Binding-site contacts:
Ligand atom CAI contacts residue LYS219 of chain 2.A at 3.9 Å.
Ligand atom CBH contacts residue LYS219 of chain 2.A at 3.8 Å.
Ligand atom CBC contacts residue LYS219 of chain 2.A at 3.7 Å.
Ligand atom CBM contacts residue LYS219 of chain 2.A at 4.1 Å.
Ligand atom CBU contacts residue LYS219 of chain 2.A at 4.0 Å.
Ligand atom CAF contacts residue LYS219 of chain 2.A at 3.6 Å.
Ligand atom OAE contacts residue LYS219 of chain 2.A at 3.5 Å.
Ligand atom CAV contacts residue LYS219 of chain 2.A at 3.5 Å.
Ligand atom CBU contacts residue LEU223 of chain 2.A at 3.9 Å (hydrophobic).
Ligand atom OAD contacts residue GLU215 of chain 2.A at 4.3 Å.
Ligand atom CBW contacts residue LEU223 of chain 2.A at 4.2 Å (hydrophobic).
Ligand atom OAL contacts residue LYS219 of chain 2.A at 2.9 Å (salt-bridge).
Ligand atom CAO contacts residue LYS219 of chain 2.A at 3.7 Å.
Ligand atom CBF contacts residue THR222 of chain 2.A at 4.1 Å.
Ligand atom PAK contacts residue LYS219 of chain 2.A at 4.2 Å.
Ligand atom CAT contacts residue LYS219 of chain 2.A at 3.5 Å.
Ligand atom CBF contacts residue LYS219 of chain 2.A at 3.7 Å.
Ligand atom CAU contacts residue LYS219 of chain 2.A at 3.5 Å.
Ligand atom CAX contacts residue LYS219 of chain 2.A at 3.6 Å.
Ligand atom CAQ contacts residue LYS219 of chain 2.A at 4.3 Å.
Ligand atom CBG contacts residue LYS219 of chain 2.A at 3.6 Å.
Ligand atom CAH contacts residue LYS219 of chain 2.A at 4.1 Å.
Ligand atom CBX contacts residue LYS219 of chain 2.A at 4.0 Å.
Ligand atom CBG contacts residue TYR218 of chain 2.A at 4.2 Å (hydrophobic).
Ligand atom OAD contacts residue ASP216 of chain 2.A at 4.1 Å.
Ligand atom CBV contacts residue LEU223 of chain 2.A at 3.6 Å (hydrophobic).
Ligand atom CBY contacts residue LYS219 of chain 2.A at 3.9 Å.
Ligand atom CBW contacts residue LYS219 of chain 2.A at 3.9 Å.
Ligand atom CAW contacts residue LYS219 of chain 2.A at 3.6 Å.
Ligand atom CBN contacts residue LYS219 of chain 2.A at 4.2 Å.
Ligand atom CBD contacts residue LYS219 of chain 2.A at 3.4 Å.
Ligand atom CAP contacts residue LYS219 of chain 2.A at 3.8 Å.
Ligand atom CAS contacts residue LYS219 of chain 2.A at 4.3 Å.
Ligand atom CBE contacts residue LYS219 of chain 2.A at 3.6 Å.
Ligand atom CAZ contacts residue TYR218 of chain 2.A at 4.1 Å (hydrophobic).
Ligand atom CBT contacts residue LEU223 of chain 2.A at 4.1 Å (hydrophobic).
Ligand atom CBV contacts residue LYS219 of chain 2.A at 3.8 Å.
Ligand atom CAY contacts residue LYS219 of chain 2.A at 3.6 Å.
Ligand atom CBZ contacts residue LYS219 of chain 2.A at 4.3 Å.
Ligand atom CAG contacts residue LYS219 of chain 2.A at 4.1 Å.

This protein binds this small molecule.
Small molecule (SMILES): O=P(O)(O)Oc1c2c(c(OP(=O)(O)O)c3c1[C@H]1C[C@@H]3c3cc4c(cc31)[C@H]1C[C@@H]4c3ccccc31)[C@H]1C[C@@H]2c2cc3c(cc21)[C@H]1C[C@@H]3c2ccccc21

Sequence of chain 2.A:
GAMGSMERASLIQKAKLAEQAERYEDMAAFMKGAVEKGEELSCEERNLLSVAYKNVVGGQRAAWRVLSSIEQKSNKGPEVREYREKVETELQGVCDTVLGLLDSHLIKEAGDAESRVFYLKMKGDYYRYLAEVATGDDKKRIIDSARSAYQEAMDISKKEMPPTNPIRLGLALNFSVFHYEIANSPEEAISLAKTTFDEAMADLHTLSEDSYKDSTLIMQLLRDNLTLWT